This small molecule binds to this protein.
Small molecule (SMILES): Cc1cn([C@H]2C[C@H](O)[C@@H](COP(=O)(O)OP(=O)(O)O[C@H]3O[C@H](C)[C@@H](N)[C@H](O)[C@H]3O)O2)c(=O)[nH]c1=O

Binding-site contacts:
Ligand atom O4P contacts residue TYR159 of chain 1.A at 2.6 Å (h-bond).
Ligand atom O3 contacts residue PHE113 of chain 1.A at 3.4 Å.
Ligand atom C1 contacts residue HIS225 of chain 1.A at 3.4 Å.
Ligand atom O3 contacts residue GLN115 of chain 1.A at 2.9 Å (h-bond).
Ligand atom C51 contacts residue PHE228 of chain 1.A at 3.5 Å (hydrophobic).
Ligand atom N4A contacts residue FON1 of chain 1.C at 2.9 Å (h-bond).
Ligand atom C6G contacts residue CYS84 of chain 1.A at 3.2 Å (hydrophobic).
Ligand atom C21 contacts residue PHE228 of chain 1.A at 3.5 Å (hydrophobic).
Ligand atom C6G contacts residue HIS83 of chain 1.A at 3.6 Å.
Ligand atom O4P contacts residue HIS83 of chain 1.A at 3.3 Å (h-bond).
Ligand atom C4G contacts residue LI1 of chain 1.M at 3.1 Å.
Ligand atom O2G contacts residue PHE113 of chain 1.A at 2.9 Å (h-bond).
Ligand atom N31 contacts residue PHE228 of chain 1.A at 3.5 Å.
Ligand atom O3G contacts residue LI1 of chain 1.M at 3.1 Å.
Ligand atom O21 contacts residue HIS225 of chain 1.A at 3.4 Å.
Ligand atom C5 contacts residue TYR159 of chain 1.A at 3.4 Å (hydrophobic).
Ligand atom C41 contacts residue PHE228 of chain 1.A at 3.5 Å (hydrophobic).
Ligand atom O21 contacts residue ASN230 of chain 1.A at 2.9 Å (h-bond).
Ligand atom O3G contacts residue HIS102 of chain 1.A at 3.1 Å.
Ligand atom N4A contacts residue LI1 of chain 1.M at 2.0 Å.
Ligand atom C3 contacts residue PHE113 of chain 1.A at 3.4 Å (hydrophobic).
Ligand atom O4 contacts residue HIS225 of chain 1.A at 3.4 Å.
Ligand atom P2 contacts residue HIS83 of chain 1.A at 3.4 Å.
Ligand atom O3G contacts residue GLY111 of chain 1.A at 2.5 Å (h-bond).
Ligand atom O1P contacts residue LYS85 of chain 1.A at 3.0 Å (salt-bridge).
Ligand atom O5G contacts residue LYS85 of chain 1.A at 3.3 Å.
Ligand atom C4 contacts residue HIS225 of chain 1.A at 3.6 Å.
Ligand atom C61 contacts residue PHE113 of chain 1.A at 3.5 Å (hydrophobic).
Ligand atom N31 contacts residue ASN230 of chain 1.A at 2.9 Å (h-bond).
Ligand atom O21 contacts residue PHE228 of chain 1.A at 3.7 Å.
Ligand atom C21 contacts residue ASN230 of chain 1.A at 3.6 Å.
Ligand atom C3G contacts residue LI1 of chain 1.M at 3.5 Å.
Ligand atom C51 contacts residue PHE113 of chain 1.A at 3.6 Å (hydrophobic).
Ligand atom O3P contacts residue HIS83 of chain 1.A at 2.8 Å (h-bond).
Ligand atom O3P contacts residue ASN30 of chain 1.A at 3.2 Å (h-bond).
Ligand atom O2P contacts residue ASN30 of chain 1.A at 3.0 Å (h-bond).
Ligand atom N11 contacts residue PHE228 of chain 1.A at 3.6 Å.
Ligand atom N4A contacts residue HIS102 of chain 1.A at 3.5 Å (h-bond).
Ligand atom C2 contacts residue HIS225 of chain 1.A at 3.5 Å.
Ligand atom C61 contacts residue PHE228 of chain 1.A at 3.6 Å (hydrophobic).

Sequence of chain 1.A:
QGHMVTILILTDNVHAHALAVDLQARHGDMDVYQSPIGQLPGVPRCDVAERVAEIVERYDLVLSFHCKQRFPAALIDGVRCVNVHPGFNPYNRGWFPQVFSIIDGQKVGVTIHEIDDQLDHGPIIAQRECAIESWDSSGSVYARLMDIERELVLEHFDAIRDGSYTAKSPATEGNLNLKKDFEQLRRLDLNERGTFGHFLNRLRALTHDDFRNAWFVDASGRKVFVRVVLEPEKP